Sequence of chain 1.B:
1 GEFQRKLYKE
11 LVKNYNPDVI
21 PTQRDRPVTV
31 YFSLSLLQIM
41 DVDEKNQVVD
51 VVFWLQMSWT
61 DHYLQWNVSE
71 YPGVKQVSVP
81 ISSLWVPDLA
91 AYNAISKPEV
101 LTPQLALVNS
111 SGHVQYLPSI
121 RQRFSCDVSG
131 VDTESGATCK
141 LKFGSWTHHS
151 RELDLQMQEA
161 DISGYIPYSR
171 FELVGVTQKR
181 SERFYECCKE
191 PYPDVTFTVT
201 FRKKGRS

A protein and the small-molecule ligand that binds it are described below.
Small molecule (SMILES): CC(=O)N[C@@H]1[C@@H](O)[C@H](O)[C@@H](CO)O[C@H]1O

Binding-site contacts:
Ligand atom C4 contacts residue NAG1 of chain 1.L at 3.2 Å.
Ligand atom N2 contacts residue SER111 of chain 1.B at 3.2 Å (h-bond).
Ligand atom C2 contacts residue ASN109 of chain 1.B at 3.4 Å.
Ligand atom O5 contacts residue ASN109 of chain 1.B at 2.8 Å (h-bond).
Ligand atom O7 contacts residue ASN109 of chain 1.B at 2.7 Å (h-bond).
Ligand atom C3 contacts residue NAG1 of chain 1.L at 3.5 Å.
Ligand atom C5 contacts residue ASN109 of chain 1.B at 4.2 Å.
Ligand atom O3 contacts residue NAG1 of chain 1.L at 3.0 Å (h-bond).
Ligand atom C8 contacts residue ASN109 of chain 1.B at 4.2 Å.
Ligand atom C8 contacts residue SER111 of chain 1.B at 4.1 Å.
Ligand atom C1 contacts residue SER111 of chain 1.B at 3.2 Å.
Ligand atom O5 contacts residue SER111 of chain 1.B at 4.5 Å.
Ligand atom C1 contacts residue ASN109 of chain 1.B at 3.0 Å.
Ligand atom C6 contacts residue HIS113 of chain 1.B at 3.5 Å.
Ligand atom O6 contacts residue HIS113 of chain 1.B at 4.2 Å.
Ligand atom C3 contacts residue SER111 of chain 1.B at 4.2 Å.
Ligand atom C7 contacts residue SER110 of chain 1.B at 4.0 Å.
Ligand atom C5 contacts residue HIS113 of chain 1.B at 3.8 Å.
Ligand atom N2 contacts residue ASN109 of chain 1.B at 3.5 Å (h-bond).
Ligand atom O7 contacts residue SER110 of chain 1.B at 4.2 Å.
Ligand atom C7 contacts residue ASN109 of chain 1.B at 3.2 Å.
Ligand atom C7 contacts residue SER111 of chain 1.B at 4.1 Å.
Ligand atom C5 contacts residue NAG1 of chain 1.L at 4.1 Å.
Ligand atom O4 contacts residue NAG1 of chain 1.L at 2.3 Å (h-bond).
Ligand atom C6 contacts residue NAG1 of chain 1.L at 3.5 Å.
Ligand atom C1 contacts residue HIS113 of chain 1.B at 3.7 Å.
Ligand atom O6 contacts residue ASN109 of chain 1.B at 4.4 Å.
Ligand atom C2 contacts residue SER111 of chain 1.B at 3.8 Å.
Ligand atom O5 contacts residue HIS113 of chain 1.B at 3.5 Å.
Ligand atom C8 contacts residue SER110 of chain 1.B at 3.1 Å.